Sequence of chain 1.B:
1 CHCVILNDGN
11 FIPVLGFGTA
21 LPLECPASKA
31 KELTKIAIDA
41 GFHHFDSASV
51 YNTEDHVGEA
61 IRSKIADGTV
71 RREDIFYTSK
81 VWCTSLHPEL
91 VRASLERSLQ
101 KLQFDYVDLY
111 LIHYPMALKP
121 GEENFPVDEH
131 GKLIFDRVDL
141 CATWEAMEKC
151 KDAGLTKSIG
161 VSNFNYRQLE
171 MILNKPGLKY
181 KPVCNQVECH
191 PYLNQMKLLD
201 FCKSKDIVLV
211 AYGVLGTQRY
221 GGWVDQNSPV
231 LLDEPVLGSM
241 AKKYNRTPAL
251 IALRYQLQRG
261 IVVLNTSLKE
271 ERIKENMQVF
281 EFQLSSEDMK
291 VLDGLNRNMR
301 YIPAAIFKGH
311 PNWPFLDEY

A protein and the small-molecule ligand that binds it are described below.
Small molecule (SMILES): C[C@]12CC[C@H]3[C@@H](CCC4=CC(=O)CC[C@@]43C)[C@@H]1CC[C@H]2O

Binding-site contacts:
Ligand atom C10 contacts residue PHE125 of chain 1.B at 4.1 Å (hydrophobic).
Ligand atom C19 contacts residue TYR220 of chain 1.B at 4.0 Å (hydrophobic).
Ligand atom C2 contacts residue PRO22 of chain 1.B at 4.2 Å (hydrophobic).
Ligand atom O17 contacts residue TYR51 of chain 1.B at 3.2 Å (h-bond).
Ligand atom C13 contacts residue NAP1 of chain 1.I at 4.3 Å.
Ligand atom C2 contacts residue LEU23 of chain 1.B at 3.8 Å (hydrophobic).
Ligand atom C3 contacts residue LEU23 of chain 1.B at 3.8 Å (hydrophobic).
Ligand atom O17 contacts residue HIS113 of chain 1.B at 3.0 Å (h-bond).
Ligand atom C18 contacts residue TRP223 of chain 1.B at 3.7 Å (hydrophobic).
Ligand atom C16 contacts residue NAP1 of chain 1.I at 4.3 Å.
Ligand atom C9 contacts residue PHE125 of chain 1.B at 3.7 Å (hydrophobic).
Ligand atom C9 contacts residue VAL50 of chain 1.B at 4.0 Å (hydrophobic).
Ligand atom C10 contacts residue TRP223 of chain 1.B at 4.2 Å (hydrophobic).
Ligand atom C15 contacts residue TRP223 of chain 1.B at 3.6 Å (hydrophobic).
Ligand atom C8 contacts residue TRP223 of chain 1.B at 4.1 Å (hydrophobic).
Ligand atom C18 contacts residue ILE302 of chain 1.B at 4.4 Å (hydrophobic).
Ligand atom C15 contacts residue TRP82 of chain 1.B at 4.0 Å (hydrophobic).
Ligand atom C12 contacts residue TYR220 of chain 1.B at 4.3 Å (hydrophobic).
Ligand atom C16 contacts residue TRP223 of chain 1.B at 4.4 Å (hydrophobic).
Ligand atom C15 contacts residue TYR114 of chain 1.B at 4.4 Å (hydrophobic).
Ligand atom C12 contacts residue TYR51 of chain 1.B at 3.9 Å (hydrophobic).
Ligand atom C11 contacts residue TYR220 of chain 1.B at 3.7 Å (hydrophobic).
Ligand atom O3 contacts residue LEU23 of chain 1.B at 3.3 Å.
Ligand atom C17 contacts residue HIS113 of chain 1.B at 3.8 Å.
Ligand atom C17 contacts residue TYR114 of chain 1.B at 4.2 Å (hydrophobic).
Ligand atom C12 contacts residue NAP1 of chain 1.I at 4.1 Å.
Ligand atom C19 contacts residue TRP223 of chain 1.B at 4.0 Å (hydrophobic).
Ligand atom O17 contacts residue NAP1 of chain 1.I at 3.2 Å.
Ligand atom C2 contacts residue LEU21 of chain 1.B at 3.0 Å (hydrophobic).
Ligand atom C14 contacts residue TRP223 of chain 1.B at 4.5 Å (hydrophobic).
Ligand atom C1 contacts residue TYR220 of chain 1.B at 4.3 Å (hydrophobic).
Ligand atom C16 contacts residue TYR114 of chain 1.B at 3.5 Å (hydrophobic).
Ligand atom C17 contacts residue NAP1 of chain 1.I at 3.5 Å.
Ligand atom C9 contacts residue TRP223 of chain 1.B at 4.2 Å (hydrophobic).
Ligand atom C16 contacts residue TRP82 of chain 1.B at 4.2 Å (hydrophobic).
Ligand atom C17 contacts residue TYR51 of chain 1.B at 4.4 Å (hydrophobic).
Ligand atom C14 contacts residue TYR51 of chain 1.B at 4.5 Å (hydrophobic).
Ligand atom C1 contacts residue LEU21 of chain 1.B at 3.3 Å (hydrophobic).
Ligand atom C3 contacts residue LEU21 of chain 1.B at 4.5 Å (hydrophobic).
Ligand atom C16 contacts residue HIS113 of chain 1.B at 3.5 Å.